Binding-site contacts:
Ligand atom C1 contacts residue ARG223 of chain 1.C at 3.9 Å.
Ligand atom N2 contacts residue SER225 of chain 1.C at 4.2 Å.
Ligand atom C3 contacts residue ARG223 of chain 1.C at 4.2 Å.
Ligand atom O5 contacts residue TRP221 of chain 1.C at 3.4 Å.
Ligand atom C8 contacts residue LYS222 of chain 1.C at 4.1 Å.
Ligand atom C1 contacts residue ASN246 of chain 1.C at 1.4 Å.
Ligand atom C8 contacts residue TRP221 of chain 1.C at 3.9 Å (hydrophobic).
Ligand atom C4 contacts residue ARG223 of chain 1.C at 4.3 Å.
Ligand atom O5 contacts residue ASN246 of chain 1.C at 2.3 Å (h-bond).
Ligand atom O4 contacts residue ARG223 of chain 1.C at 3.3 Å (salt-bridge).
Ligand atom C6 contacts residue TRP221 of chain 1.C at 3.8 Å (hydrophobic).
Ligand atom C5 contacts residue TRP221 of chain 1.C at 3.6 Å (hydrophobic).
Ligand atom C8 contacts residue ARG223 of chain 1.C at 3.9 Å.
Ligand atom C2 contacts residue SER225 of chain 1.C at 4.0 Å.
Ligand atom C1 contacts residue SER225 of chain 1.C at 3.4 Å.
Ligand atom C3 contacts residue SER225 of chain 1.C at 3.8 Å.
Ligand atom O5 contacts residue ARG223 of chain 1.C at 4.1 Å.
Ligand atom N2 contacts residue ARG223 of chain 1.C at 3.8 Å.
Ligand atom C7 contacts residue ASN246 of chain 1.C at 3.0 Å.
Ligand atom C1 contacts residue TRP221 of chain 1.C at 3.8 Å (hydrophobic).
Ligand atom C4 contacts residue ASN246 of chain 1.C at 4.3 Å.
Ligand atom C4 contacts residue SER225 of chain 1.C at 4.3 Å.
Ligand atom O5 contacts residue SER225 of chain 1.C at 4.0 Å.
Ligand atom C5 contacts residue ASN246 of chain 1.C at 3.6 Å.
Ligand atom C2 contacts residue ASN246 of chain 1.C at 2.6 Å.
Ligand atom C7 contacts residue ARG223 of chain 1.C at 3.4 Å.
Ligand atom C2 contacts residue ARG223 of chain 1.C at 3.7 Å.
Ligand atom C8 contacts residue ASN246 of chain 1.C at 4.1 Å.
Ligand atom O7 contacts residue ARG223 of chain 1.C at 2.8 Å (salt-bridge).
Ligand atom O7 contacts residue LEU244 of chain 1.C at 3.5 Å.
Ligand atom O3 contacts residue ARG223 of chain 1.C at 3.8 Å.
Ligand atom C3 contacts residue ASN246 of chain 1.C at 3.9 Å.
Ligand atom C5 contacts residue SER225 of chain 1.C at 3.8 Å.
Ligand atom N2 contacts residue ASN246 of chain 1.C at 2.4 Å (h-bond).
Ligand atom O7 contacts residue ASN246 of chain 1.C at 3.2 Å (h-bond).

Sequence of chain 1.C:
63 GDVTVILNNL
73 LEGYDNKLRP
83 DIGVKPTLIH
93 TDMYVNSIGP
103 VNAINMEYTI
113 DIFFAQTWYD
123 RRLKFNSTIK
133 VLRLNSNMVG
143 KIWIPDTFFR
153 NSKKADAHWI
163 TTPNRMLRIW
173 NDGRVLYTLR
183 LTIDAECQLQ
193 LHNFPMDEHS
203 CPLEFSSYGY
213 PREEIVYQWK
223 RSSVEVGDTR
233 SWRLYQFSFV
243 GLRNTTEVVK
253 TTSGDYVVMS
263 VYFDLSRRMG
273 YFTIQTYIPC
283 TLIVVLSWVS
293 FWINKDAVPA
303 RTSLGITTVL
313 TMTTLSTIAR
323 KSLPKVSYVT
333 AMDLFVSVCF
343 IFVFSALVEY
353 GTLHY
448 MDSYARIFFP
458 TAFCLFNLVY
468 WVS

The protein below binds the small molecule below.
Small molecule (SMILES): CC(=O)N[C@H]1[C@H](O[C@H]2[C@H](O)[C@@H](NC(C)=O)CO[C@@H]2CO)O[C@H](CO)[C@@H](O)[C@@H]1O